Sequence of chain 1.A:
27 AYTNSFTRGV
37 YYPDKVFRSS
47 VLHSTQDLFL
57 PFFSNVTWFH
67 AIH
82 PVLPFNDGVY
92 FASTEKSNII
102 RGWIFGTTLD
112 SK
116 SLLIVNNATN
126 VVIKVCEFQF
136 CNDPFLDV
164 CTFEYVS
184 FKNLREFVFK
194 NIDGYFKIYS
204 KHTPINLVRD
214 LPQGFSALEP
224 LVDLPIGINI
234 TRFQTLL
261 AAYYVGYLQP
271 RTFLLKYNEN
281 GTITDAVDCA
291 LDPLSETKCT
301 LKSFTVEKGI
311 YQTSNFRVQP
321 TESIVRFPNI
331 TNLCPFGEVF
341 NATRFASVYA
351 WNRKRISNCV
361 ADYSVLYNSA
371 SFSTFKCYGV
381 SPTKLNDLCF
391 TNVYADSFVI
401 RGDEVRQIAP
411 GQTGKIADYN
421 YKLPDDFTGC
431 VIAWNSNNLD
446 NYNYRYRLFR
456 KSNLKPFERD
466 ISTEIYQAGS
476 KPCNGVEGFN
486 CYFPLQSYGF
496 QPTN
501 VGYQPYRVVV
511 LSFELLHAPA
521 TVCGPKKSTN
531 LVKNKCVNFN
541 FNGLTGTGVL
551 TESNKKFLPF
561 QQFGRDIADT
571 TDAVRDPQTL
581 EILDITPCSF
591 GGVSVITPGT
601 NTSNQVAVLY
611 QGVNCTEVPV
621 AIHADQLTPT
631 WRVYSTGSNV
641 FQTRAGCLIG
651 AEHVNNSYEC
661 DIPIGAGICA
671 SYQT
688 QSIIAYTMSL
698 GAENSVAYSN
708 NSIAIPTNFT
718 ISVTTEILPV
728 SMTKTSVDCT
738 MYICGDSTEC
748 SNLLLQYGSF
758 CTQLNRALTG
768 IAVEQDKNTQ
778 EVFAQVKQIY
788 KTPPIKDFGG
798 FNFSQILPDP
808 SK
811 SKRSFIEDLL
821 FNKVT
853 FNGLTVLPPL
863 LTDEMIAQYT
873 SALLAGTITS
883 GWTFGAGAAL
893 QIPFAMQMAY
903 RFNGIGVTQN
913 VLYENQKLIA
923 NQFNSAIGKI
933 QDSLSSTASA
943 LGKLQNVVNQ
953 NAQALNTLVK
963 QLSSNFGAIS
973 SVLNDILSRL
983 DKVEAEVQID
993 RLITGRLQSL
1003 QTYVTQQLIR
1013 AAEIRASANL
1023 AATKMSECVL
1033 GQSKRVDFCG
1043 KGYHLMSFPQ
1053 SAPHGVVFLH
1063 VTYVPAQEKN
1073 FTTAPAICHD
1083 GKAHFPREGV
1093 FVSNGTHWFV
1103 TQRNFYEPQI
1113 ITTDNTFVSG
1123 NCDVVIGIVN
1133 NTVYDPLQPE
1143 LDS

This small molecule binds to this protein.
Small molecule (SMILES): CC(=O)N[C@@H]1[C@@H](O)[C@H](O)[C@@H](CO)O[C@H]1O

Binding-site contacts:
Ligand atom O7 contacts residue ASN341 of chain 1.A at 3.9 Å.
Ligand atom C8 contacts residue LEU366 of chain 1.A at 3.7 Å (hydrophobic).
Ligand atom C3 contacts residue ASN341 of chain 1.A at 3.8 Å.
Ligand atom C4 contacts residue ASN341 of chain 1.A at 4.2 Å.
Ligand atom C5 contacts residue ASN341 of chain 1.A at 3.7 Å.
Ligand atom C1 contacts residue ASN341 of chain 1.A at 1.4 Å.
Ligand atom C8 contacts residue PHE336 of chain 1.A at 3.8 Å (hydrophobic).
Ligand atom C2 contacts residue ASN341 of chain 1.A at 2.5 Å.
Ligand atom C7 contacts residue ASN341 of chain 1.A at 3.6 Å.
Ligand atom C8 contacts residue GLY337 of chain 1.A at 3.7 Å.
Ligand atom O5 contacts residue ASN341 of chain 1.A at 2.3 Å (h-bond).
Ligand atom C8 contacts residue PHE340 of chain 1.A at 4.2 Å (hydrophobic).
Ligand atom O7 contacts residue GLY337 of chain 1.A at 3.4 Å.
Ligand atom N2 contacts residue ASN341 of chain 1.A at 3.0 Å (h-bond).
Ligand atom C7 contacts residue GLY337 of chain 1.A at 3.8 Å.